Sequence of chain 1.C:
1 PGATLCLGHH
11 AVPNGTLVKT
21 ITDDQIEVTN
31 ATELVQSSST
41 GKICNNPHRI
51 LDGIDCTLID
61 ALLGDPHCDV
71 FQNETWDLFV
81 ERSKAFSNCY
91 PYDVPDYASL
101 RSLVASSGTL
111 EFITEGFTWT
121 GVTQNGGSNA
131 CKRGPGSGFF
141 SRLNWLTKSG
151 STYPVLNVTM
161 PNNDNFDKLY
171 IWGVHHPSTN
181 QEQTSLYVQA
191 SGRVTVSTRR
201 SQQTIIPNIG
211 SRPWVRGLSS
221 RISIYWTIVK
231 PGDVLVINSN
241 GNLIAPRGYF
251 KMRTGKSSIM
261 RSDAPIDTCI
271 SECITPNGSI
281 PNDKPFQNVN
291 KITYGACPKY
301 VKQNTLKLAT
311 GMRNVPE

Binding-site contacts:
Ligand atom C6 contacts residue TRP214 of chain 1.E at 4.2 Å (hydrophobic).
Ligand atom C2 contacts residue TRP214 of chain 1.E at 4.2 Å (hydrophobic).
Ligand atom C7 contacts residue ASN157 of chain 1.C at 3.6 Å.
Ligand atom C1 contacts residue SER211 of chain 1.E at 4.3 Å.
Ligand atom C8 contacts residue SER211 of chain 1.E at 3.4 Å.
Ligand atom C1 contacts residue ASN157 of chain 1.C at 1.5 Å.
Ligand atom O7 contacts residue ARG212 of chain 1.E at 4.0 Å.
Ligand atom O2 contacts residue ARG199 of chain 1.C at 3.8 Å.
Ligand atom C7 contacts residue TRP214 of chain 1.E at 3.9 Å (hydrophobic).
Ligand atom C5 contacts residue ASN157 of chain 1.C at 3.7 Å.
Ligand atom N2 contacts residue ASN157 of chain 1.C at 3.0 Å (h-bond).
Ligand atom O5 contacts residue ASN157 of chain 1.C at 2.4 Å (h-bond).
Ligand atom C8 contacts residue PRO213 of chain 1.E at 4.4 Å (hydrophobic).
Ligand atom C8 contacts residue VAL234 of chain 1.C at 4.0 Å (hydrophobic).
Ligand atom N2 contacts residue SER211 of chain 1.E at 3.5 Å (h-bond).
Ligand atom C8 contacts residue THR159 of chain 1.C at 4.4 Å.
Ligand atom C6 contacts residue THR159 of chain 1.C at 3.1 Å.
Ligand atom O7 contacts residue ASN157 of chain 1.C at 3.8 Å.
Ligand atom O6 contacts residue THR159 of chain 1.C at 3.6 Å.
Ligand atom C3 contacts residue ASN157 of chain 1.C at 3.9 Å.
Ligand atom O7 contacts residue TRP214 of chain 1.E at 2.8 Å (h-bond).
Ligand atom O5 contacts residue TRP214 of chain 1.E at 4.2 Å.
Ligand atom O7 contacts residue PRO213 of chain 1.E at 3.4 Å.
Ligand atom C4 contacts residue TRP214 of chain 1.E at 4.0 Å (hydrophobic).
Ligand atom C2 contacts residue TRP214 of chain 1.E at 4.5 Å (hydrophobic).
Ligand atom O4 contacts residue TRP214 of chain 1.E at 4.2 Å.
Ligand atom O6 contacts residue TRP214 of chain 1.E at 4.0 Å.
Ligand atom C4 contacts residue ASN157 of chain 1.C at 4.3 Å.
Ligand atom C1 contacts residue TRP214 of chain 1.E at 3.8 Å (hydrophobic).
Ligand atom C2 contacts residue ASN157 of chain 1.C at 2.5 Å.
Ligand atom C3 contacts residue TRP214 of chain 1.E at 4.5 Å (hydrophobic).
Ligand atom C7 contacts residue PRO213 of chain 1.E at 4.3 Å (hydrophobic).
Ligand atom C7 contacts residue SER211 of chain 1.E at 3.9 Å.
Ligand atom C5 contacts residue THR159 of chain 1.C at 3.9 Å.
Ligand atom O5 contacts residue TRP214 of chain 1.E at 4.3 Å.
Ligand atom O3 contacts residue TRP214 of chain 1.E at 4.0 Å.
Ligand atom O5 contacts residue THR159 of chain 1.C at 3.9 Å.

Sequence of chain 1.E:
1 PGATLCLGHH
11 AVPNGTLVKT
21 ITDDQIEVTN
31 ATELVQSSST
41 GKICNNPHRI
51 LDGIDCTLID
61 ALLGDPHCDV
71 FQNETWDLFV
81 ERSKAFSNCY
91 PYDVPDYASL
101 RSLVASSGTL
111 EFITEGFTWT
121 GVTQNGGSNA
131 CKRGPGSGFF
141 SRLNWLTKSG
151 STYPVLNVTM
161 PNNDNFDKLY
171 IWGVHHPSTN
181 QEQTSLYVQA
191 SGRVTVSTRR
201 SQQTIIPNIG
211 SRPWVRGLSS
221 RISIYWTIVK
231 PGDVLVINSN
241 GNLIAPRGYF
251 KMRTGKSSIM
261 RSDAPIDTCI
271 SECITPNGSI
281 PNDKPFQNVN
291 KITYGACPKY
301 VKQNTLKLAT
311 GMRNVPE

The small molecule below binds the protein below.
Small molecule (SMILES): CC(=O)N[C@H]1[C@H](O[C@H]2[C@H](O)[C@@H](NC(C)=O)CO[C@@H]2CO)O[C@H](CO)[C@@H](O[C@@H]2O[C@H](CO[C@H]3O[C@H](CO)[C@@H](O)[C@H](O)[C@@H]3O)[C@@H](O)[C@H](O)[C@@H]2O)[C@@H]1O